Sequence of chain 1.A:
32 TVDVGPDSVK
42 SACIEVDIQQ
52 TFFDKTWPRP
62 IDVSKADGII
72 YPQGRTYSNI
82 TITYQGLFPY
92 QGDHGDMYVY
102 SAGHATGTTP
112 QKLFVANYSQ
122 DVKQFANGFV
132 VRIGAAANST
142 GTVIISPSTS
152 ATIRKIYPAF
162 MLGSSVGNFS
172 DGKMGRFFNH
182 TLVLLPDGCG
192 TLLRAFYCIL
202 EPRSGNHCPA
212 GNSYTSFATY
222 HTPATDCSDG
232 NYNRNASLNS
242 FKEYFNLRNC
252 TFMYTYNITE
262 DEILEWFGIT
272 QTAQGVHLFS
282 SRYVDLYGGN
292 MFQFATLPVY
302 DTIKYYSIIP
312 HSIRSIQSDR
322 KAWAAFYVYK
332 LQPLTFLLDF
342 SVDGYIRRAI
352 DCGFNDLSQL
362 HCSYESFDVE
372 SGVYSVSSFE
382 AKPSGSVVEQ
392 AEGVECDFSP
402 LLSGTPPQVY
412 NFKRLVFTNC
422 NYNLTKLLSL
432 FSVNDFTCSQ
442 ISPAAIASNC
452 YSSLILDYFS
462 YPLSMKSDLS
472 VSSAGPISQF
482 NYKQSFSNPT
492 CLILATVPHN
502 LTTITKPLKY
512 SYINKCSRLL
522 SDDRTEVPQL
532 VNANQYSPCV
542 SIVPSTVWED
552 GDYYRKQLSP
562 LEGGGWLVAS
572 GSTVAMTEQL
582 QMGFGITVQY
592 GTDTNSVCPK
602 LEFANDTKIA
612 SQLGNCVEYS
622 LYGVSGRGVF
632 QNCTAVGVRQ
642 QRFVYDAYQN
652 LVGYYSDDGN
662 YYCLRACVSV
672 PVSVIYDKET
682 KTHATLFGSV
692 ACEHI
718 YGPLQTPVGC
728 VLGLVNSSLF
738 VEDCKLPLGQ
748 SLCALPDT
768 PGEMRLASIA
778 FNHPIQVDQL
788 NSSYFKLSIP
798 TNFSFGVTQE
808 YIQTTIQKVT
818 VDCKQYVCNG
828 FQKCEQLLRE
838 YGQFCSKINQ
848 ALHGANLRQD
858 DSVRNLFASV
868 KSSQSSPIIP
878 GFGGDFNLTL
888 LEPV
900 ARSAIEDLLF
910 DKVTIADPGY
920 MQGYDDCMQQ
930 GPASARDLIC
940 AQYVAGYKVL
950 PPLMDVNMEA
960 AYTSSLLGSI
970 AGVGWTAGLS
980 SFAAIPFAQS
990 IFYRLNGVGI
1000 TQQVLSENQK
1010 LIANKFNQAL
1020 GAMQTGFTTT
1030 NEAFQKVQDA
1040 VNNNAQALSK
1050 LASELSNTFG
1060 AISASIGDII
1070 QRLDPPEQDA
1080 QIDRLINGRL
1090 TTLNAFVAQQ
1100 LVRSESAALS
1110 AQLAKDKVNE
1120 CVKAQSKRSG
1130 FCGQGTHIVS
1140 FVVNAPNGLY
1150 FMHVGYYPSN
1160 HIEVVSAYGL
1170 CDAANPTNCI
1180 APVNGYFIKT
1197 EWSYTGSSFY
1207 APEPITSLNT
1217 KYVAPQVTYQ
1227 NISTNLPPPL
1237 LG

Binding-site contacts:
Ligand atom C3 contacts residue ASN501 of chain 1.A at 3.8 Å.
Ligand atom C8 contacts residue ASN501 of chain 1.A at 3.7 Å.
Ligand atom C5 contacts residue ASN501 of chain 1.A at 3.7 Å.
Ligand atom O5 contacts residue ASN501 of chain 1.A at 2.4 Å (h-bond).
Ligand atom N2 contacts residue ASN501 of chain 1.A at 2.9 Å (h-bond).
Ligand atom O7 contacts residue ASN501 of chain 1.A at 3.5 Å (h-bond).
Ligand atom C8 contacts residue HIS500 of chain 1.A at 4.0 Å.
Ligand atom C4 contacts residue ASN501 of chain 1.A at 4.3 Å.
Ligand atom C1 contacts residue ASN501 of chain 1.A at 1.5 Å.
Ligand atom C7 contacts residue ASN501 of chain 1.A at 3.4 Å.
Ligand atom C2 contacts residue ASN501 of chain 1.A at 2.5 Å.

A protein and the small-molecule ligand that binds it are described below.
Small molecule (SMILES): CC(=O)N[C@@H]1[C@@H](O)[C@H](O)[C@@H](CO)O[C@H]1O